Binding-site contacts:
Ligand atom CB contacts residue GLU296 of chain 1.A at 3.2 Å.
Ligand atom OH contacts residue GLY290 of chain 1.A at 3.7 Å.
Ligand atom CZ contacts residue HEM1 of chain 1.C at 4.0 Å.
Ligand atom C contacts residue ASP301 of chain 1.A at 3.4 Å.
Ligand atom C1 contacts residue HEM1 of chain 1.C at 3.8 Å.
Ligand atom CZ contacts residue GLU296 of chain 1.A at 3.3 Å.
Ligand atom C1 contacts residue PRO269 of chain 1.A at 3.7 Å (hydrophobic).
Ligand atom NE contacts residue PRO269 of chain 1.A at 3.9 Å.
Ligand atom OA1 contacts residue TYR292 of chain 1.A at 2.7 Å (h-bond).
Ligand atom OA1 contacts residue ASP301 of chain 1.A at 3.5 Å (salt-bridge).
Ligand atom NH2 contacts residue PRO269 of chain 1.A at 3.9 Å.
Ligand atom CG contacts residue VAL271 of chain 1.A at 3.9 Å (hydrophobic).
Ligand atom OA1 contacts residue TYR266 of chain 1.A at 3.4 Å (h-bond).
Ligand atom NH2 contacts residue HEM1 of chain 1.C at 3.7 Å.
Ligand atom OA2 contacts residue TYR292 of chain 1.A at 3.4 Å.
Ligand atom C contacts residue GLN182 of chain 1.A at 3.6 Å.
Ligand atom OA2 contacts residue GLU296 of chain 1.A at 3.5 Å.
Ligand atom OA2 contacts residue ASP301 of chain 1.A at 2.6 Å (salt-bridge).
Ligand atom CD contacts residue VAL271 of chain 1.A at 3.9 Å (hydrophobic).
Ligand atom C1 contacts residue SER289 of chain 1.A at 4.0 Å.
Ligand atom CA contacts residue GLU296 of chain 1.A at 3.5 Å.
Ligand atom CZ contacts residue PRO269 of chain 1.A at 4.0 Å (hydrophobic).
Ligand atom CA contacts residue GLN182 of chain 1.A at 3.5 Å.
Ligand atom NH2 contacts residue GLU296 of chain 1.A at 2.7 Å (salt-bridge).
Ligand atom CB contacts residue GLN182 of chain 1.A at 3.6 Å.
Ligand atom CB contacts residue TYR292 of chain 1.A at 4.0 Å (hydrophobic).
Ligand atom OA1 contacts residue GLN182 of chain 1.A at 3.0 Å (h-bond).
Ligand atom NH2 contacts residue TRP291 of chain 1.A at 3.0 Å (h-bond).
Ligand atom CG contacts residue HEM1 of chain 1.C at 4.0 Å.
Ligand atom CA contacts residue HEM1 of chain 1.C at 4.0 Å.
Ligand atom NE contacts residue GLU296 of chain 1.A at 2.5 Å (salt-bridge).
Ligand atom N contacts residue GLU296 of chain 1.A at 2.8 Å (salt-bridge).
Ligand atom C1 contacts residue GLY290 of chain 1.A at 3.5 Å.
Ligand atom NH1 contacts residue HEM1 of chain 1.C at 3.5 Å (h-bond).
Ligand atom N contacts residue HEM1 of chain 1.C at 3.0 Å (h-bond).
Ligand atom CD contacts residue GLU296 of chain 1.A at 3.5 Å.
Ligand atom C contacts residue TYR292 of chain 1.A at 3.5 Å (hydrophobic).
Ligand atom OH contacts residue PRO269 of chain 1.A at 3.6 Å.
Ligand atom CG contacts residue GLU296 of chain 1.A at 3.5 Å.
Ligand atom NH2 contacts residue TYR292 of chain 1.A at 3.8 Å.

A small-molecule ligand and the protein it binds are described below.
Small molecule (SMILES): [H]/N=C(\NCCC[C@H](N)C(=O)O)NOC

Sequence of chain 1.A:
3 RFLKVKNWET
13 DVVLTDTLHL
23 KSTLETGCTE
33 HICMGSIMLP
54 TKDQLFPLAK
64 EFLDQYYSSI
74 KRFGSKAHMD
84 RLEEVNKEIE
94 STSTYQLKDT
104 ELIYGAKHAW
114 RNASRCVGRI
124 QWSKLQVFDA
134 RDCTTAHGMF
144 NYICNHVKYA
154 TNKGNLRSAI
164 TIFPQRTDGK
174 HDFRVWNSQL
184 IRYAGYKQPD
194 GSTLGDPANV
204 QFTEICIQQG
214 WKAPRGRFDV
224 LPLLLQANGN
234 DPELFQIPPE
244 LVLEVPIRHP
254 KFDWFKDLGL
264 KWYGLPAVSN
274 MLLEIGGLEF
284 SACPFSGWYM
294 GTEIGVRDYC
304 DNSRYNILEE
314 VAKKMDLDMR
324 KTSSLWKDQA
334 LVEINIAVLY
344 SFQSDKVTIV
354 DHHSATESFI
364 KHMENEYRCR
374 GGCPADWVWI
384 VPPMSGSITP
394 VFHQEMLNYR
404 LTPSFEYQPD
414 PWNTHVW